Binding-site contacts:
Ligand atom C5 contacts residue ASN154 of chain 1.B at 4.1 Å.
Ligand atom O5 contacts residue ASN154 of chain 1.B at 4.1 Å.
Ligand atom C6 contacts residue GLY150 of chain 1.B at 4.0 Å.
Ligand atom C5 contacts residue ASN154 of chain 1.B at 3.6 Å.
Ligand atom C7 contacts residue ASN154 of chain 1.B at 3.1 Å.
Ligand atom C5 contacts residue GLY150 of chain 1.B at 4.4 Å.
Ligand atom C1 contacts residue THR156 of chain 1.B at 3.5 Å.
Ligand atom C5 contacts residue SER151 of chain 1.B at 4.5 Å.
Ligand atom C8 contacts residue ASN154 of chain 1.B at 4.4 Å.
Ligand atom O5 contacts residue GLY150 of chain 1.B at 3.8 Å.
Ligand atom C4 contacts residue ASN154 of chain 1.B at 4.1 Å.
Ligand atom C1 contacts residue GLY150 of chain 1.B at 4.5 Å.
Ligand atom C4 contacts residue ARG153 of chain 1.B at 4.5 Å.
Ligand atom C6 contacts residue ARG153 of chain 1.B at 4.1 Å.
Ligand atom C2 contacts residue ASN154 of chain 1.B at 2.3 Å.
Ligand atom C1 contacts residue ASN154 of chain 1.B at 1.4 Å.
Ligand atom C6 contacts residue GLY150 of chain 1.B at 3.7 Å.
Ligand atom C6 contacts residue ASN154 of chain 1.B at 3.9 Å.
Ligand atom C3 contacts residue ASN154 of chain 1.B at 3.7 Å.
Ligand atom O5 contacts residue GLY150 of chain 1.B at 3.7 Å.
Ligand atom O7 contacts residue ASN154 of chain 1.B at 2.8 Å (h-bond).
Ligand atom C5 contacts residue THR156 of chain 1.B at 4.5 Å.
Ligand atom O4 contacts residue ARG153 of chain 1.B at 3.2 Å (salt-bridge).
Ligand atom O5 contacts residue ASN154 of chain 1.B at 2.3 Å (h-bond).
Ligand atom O5 contacts residue SER151 of chain 1.B at 3.9 Å.
Ligand atom C6 contacts residue ALA147 of chain 1.B at 3.3 Å (hydrophobic).
Ligand atom N2 contacts residue ASN154 of chain 1.B at 2.9 Å (h-bond).
Ligand atom C6 contacts residue SER151 of chain 1.B at 3.9 Å.
Ligand atom O6 contacts residue ALA147 of chain 1.B at 3.9 Å.
Ligand atom O5 contacts residue THR156 of chain 1.B at 3.9 Å.

This small molecule binds to this protein.
Small molecule (SMILES): CC(=O)N[C@H]1CO[C@H](CO[C@H]2O[C@@H](C)[C@@H](O)[C@@H](O)[C@@H]2O)[C@@H](O)[C@@H]1O

Sequence of chain 1.B:
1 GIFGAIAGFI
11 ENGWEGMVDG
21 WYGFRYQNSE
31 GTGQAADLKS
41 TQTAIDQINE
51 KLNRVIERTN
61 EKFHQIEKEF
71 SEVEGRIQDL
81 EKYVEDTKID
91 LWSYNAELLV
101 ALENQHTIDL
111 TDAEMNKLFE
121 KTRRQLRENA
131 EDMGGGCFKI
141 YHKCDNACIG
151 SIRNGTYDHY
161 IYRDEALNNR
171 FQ